Binding-site contacts:
Ligand atom N2 contacts residue SER457 of chain 1.C at 4.4 Å.
Ligand atom C1 contacts residue THR234 of chain 1.A at 4.1 Å.
Ligand atom O6 contacts residue SER457 of chain 1.C at 3.9 Å.
Ligand atom C8 contacts residue LYS458 of chain 1.C at 3.9 Å.
Ligand atom C8 contacts residue ARG455 of chain 1.C at 4.1 Å.
Ligand atom C3 contacts residue ASN232 of chain 1.A at 3.8 Å.
Ligand atom O7 contacts residue GLU463 of chain 1.C at 4.2 Å.
Ligand atom C8 contacts residue SER457 of chain 1.C at 3.8 Å.
Ligand atom O5 contacts residue THR106 of chain 1.A at 3.3 Å.
Ligand atom O7 contacts residue ASN232 of chain 1.A at 3.6 Å.
Ligand atom C8 contacts residue GLU463 of chain 1.C at 3.9 Å.
Ligand atom C6 contacts residue THR234 of chain 1.A at 4.3 Å.
Ligand atom C1 contacts residue ASN232 of chain 1.A at 1.4 Å.
Ligand atom O6 contacts residue LYS456 of chain 1.C at 3.6 Å.
Ligand atom O6 contacts residue THR234 of chain 1.A at 3.0 Å (h-bond).
Ligand atom O5 contacts residue ASN232 of chain 1.A at 2.3 Å (h-bond).
Ligand atom C8 contacts residue LYS460 of chain 1.C at 3.7 Å.
Ligand atom C5 contacts residue ASN232 of chain 1.A at 3.6 Å.
Ligand atom O5 contacts residue THR234 of chain 1.A at 3.9 Å.
Ligand atom O3 contacts residue SER457 of chain 1.C at 3.8 Å.
Ligand atom C7 contacts residue ASN232 of chain 1.A at 3.5 Å.
Ligand atom C7 contacts residue GLU463 of chain 1.C at 4.4 Å.
Ligand atom C2 contacts residue ASN232 of chain 1.A at 2.5 Å.
Ligand atom C5 contacts residue THR234 of chain 1.A at 3.9 Å.
Ligand atom C7 contacts residue SER457 of chain 1.C at 3.6 Å.
Ligand atom O7 contacts residue ARG455 of chain 1.C at 2.9 Å (salt-bridge).
Ligand atom O7 contacts residue SER457 of chain 1.C at 3.4 Å (h-bond).
Ligand atom C6 contacts residue LYS456 of chain 1.C at 4.3 Å.
Ligand atom C7 contacts residue ARG455 of chain 1.C at 3.9 Å.
Ligand atom C4 contacts residue ASN232 of chain 1.A at 4.2 Å.
Ligand atom O6 contacts residue THR106 of chain 1.A at 3.9 Å.
Ligand atom C6 contacts residue THR106 of chain 1.A at 4.2 Å.
Ligand atom C1 contacts residue THR106 of chain 1.A at 4.0 Å.
Ligand atom C5 contacts residue THR106 of chain 1.A at 4.3 Å.
Ligand atom N2 contacts residue ASN232 of chain 1.A at 2.9 Å (h-bond).

A protein and the small-molecule ligand that binds it are described below.
Small molecule (SMILES): CC(=O)N[C@H]1[C@H](O[C@H]2[C@H](O)[C@@H](NC(C)=O)CO[C@@H]2CO)O[C@H](CO)[C@@H](O)[C@@H]1O

Sequence of chain 1.C:
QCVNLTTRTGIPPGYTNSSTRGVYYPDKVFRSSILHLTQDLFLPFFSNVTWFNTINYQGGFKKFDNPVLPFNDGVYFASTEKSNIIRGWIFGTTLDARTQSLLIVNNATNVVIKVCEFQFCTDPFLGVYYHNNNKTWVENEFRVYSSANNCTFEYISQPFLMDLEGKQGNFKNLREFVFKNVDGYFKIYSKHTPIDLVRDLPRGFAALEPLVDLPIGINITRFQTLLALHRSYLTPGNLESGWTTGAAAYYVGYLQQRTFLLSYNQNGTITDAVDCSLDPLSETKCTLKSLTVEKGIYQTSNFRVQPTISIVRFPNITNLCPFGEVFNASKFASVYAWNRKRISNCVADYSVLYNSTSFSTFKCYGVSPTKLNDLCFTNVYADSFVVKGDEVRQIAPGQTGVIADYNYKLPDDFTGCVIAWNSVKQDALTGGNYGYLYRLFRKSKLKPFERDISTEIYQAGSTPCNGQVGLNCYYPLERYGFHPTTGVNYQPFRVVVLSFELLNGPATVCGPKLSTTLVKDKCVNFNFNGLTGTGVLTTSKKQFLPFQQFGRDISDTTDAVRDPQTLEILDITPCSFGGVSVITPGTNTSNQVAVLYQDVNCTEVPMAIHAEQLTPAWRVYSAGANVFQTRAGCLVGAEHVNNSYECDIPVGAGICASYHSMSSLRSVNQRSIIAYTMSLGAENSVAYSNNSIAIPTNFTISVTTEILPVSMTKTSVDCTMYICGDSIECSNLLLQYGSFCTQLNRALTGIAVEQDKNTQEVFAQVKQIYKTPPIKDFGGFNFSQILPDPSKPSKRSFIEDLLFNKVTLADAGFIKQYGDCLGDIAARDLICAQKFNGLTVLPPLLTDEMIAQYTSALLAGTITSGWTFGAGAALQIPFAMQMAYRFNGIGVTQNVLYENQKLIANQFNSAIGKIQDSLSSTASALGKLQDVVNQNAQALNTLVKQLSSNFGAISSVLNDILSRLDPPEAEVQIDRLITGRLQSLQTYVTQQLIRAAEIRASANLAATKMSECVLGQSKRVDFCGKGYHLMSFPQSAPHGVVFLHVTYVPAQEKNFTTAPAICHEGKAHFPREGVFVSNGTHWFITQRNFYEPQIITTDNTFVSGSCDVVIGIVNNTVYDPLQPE

Sequence of chain 1.A:
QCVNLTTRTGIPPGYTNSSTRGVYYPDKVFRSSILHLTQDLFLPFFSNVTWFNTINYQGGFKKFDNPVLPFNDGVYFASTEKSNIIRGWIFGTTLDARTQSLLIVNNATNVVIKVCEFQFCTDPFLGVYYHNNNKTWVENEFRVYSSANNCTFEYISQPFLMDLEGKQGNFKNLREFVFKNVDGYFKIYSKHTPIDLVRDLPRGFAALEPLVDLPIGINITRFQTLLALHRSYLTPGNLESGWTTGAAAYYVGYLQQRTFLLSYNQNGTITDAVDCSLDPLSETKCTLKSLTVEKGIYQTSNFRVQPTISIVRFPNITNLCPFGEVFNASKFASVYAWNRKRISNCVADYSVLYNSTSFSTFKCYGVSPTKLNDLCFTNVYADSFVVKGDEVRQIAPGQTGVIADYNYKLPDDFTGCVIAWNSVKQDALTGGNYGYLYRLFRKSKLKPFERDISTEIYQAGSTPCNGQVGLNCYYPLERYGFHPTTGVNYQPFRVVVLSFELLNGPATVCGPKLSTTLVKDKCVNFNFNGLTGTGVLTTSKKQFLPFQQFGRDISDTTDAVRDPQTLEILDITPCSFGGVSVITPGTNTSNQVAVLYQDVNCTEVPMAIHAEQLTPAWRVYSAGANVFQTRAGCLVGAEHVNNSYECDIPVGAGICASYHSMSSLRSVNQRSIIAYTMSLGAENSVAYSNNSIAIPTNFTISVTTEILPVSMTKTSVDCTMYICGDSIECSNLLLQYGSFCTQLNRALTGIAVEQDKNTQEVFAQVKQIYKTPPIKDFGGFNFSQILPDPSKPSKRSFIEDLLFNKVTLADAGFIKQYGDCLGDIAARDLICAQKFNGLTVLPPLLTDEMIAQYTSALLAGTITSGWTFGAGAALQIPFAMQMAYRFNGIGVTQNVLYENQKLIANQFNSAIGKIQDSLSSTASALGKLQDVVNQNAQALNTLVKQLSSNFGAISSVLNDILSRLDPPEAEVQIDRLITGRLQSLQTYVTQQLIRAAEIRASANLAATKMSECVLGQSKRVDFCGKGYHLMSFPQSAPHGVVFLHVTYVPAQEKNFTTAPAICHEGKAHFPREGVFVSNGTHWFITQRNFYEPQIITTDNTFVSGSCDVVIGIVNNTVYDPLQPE